Binding-site contacts:
Ligand atom C10 contacts residue ARG71 of chain 1.A at 3.8 Å.
Ligand atom C3 contacts residue TYR325 of chain 1.A at 3.5 Å (hydrophobic).
Ligand atom C11 contacts residue ILE141 of chain 1.A at 3.9 Å (hydrophobic).
Ligand atom O9 contacts residue ALA165 of chain 1.A at 3.4 Å.
Ligand atom P1 contacts residue ARG211 of chain 1.A at 4.2 Å.
Ligand atom O9 contacts residue ARG143 of chain 1.A at 3.5 Å (salt-bridge).
Ligand atom P1 contacts residue ARG290 of chain 1.A at 3.6 Å.
Ligand atom O4 contacts residue ASP70 of chain 1.A at 3.0 Å.
Ligand atom C9 contacts residue GLU195 of chain 1.A at 3.7 Å.
Ligand atom C4 contacts residue TYR325 of chain 1.A at 4.0 Å (hydrophobic).
Ligand atom O1P contacts residue ARG211 of chain 1.A at 3.0 Å (salt-bridge).
Ligand atom C6 contacts residue GLU196 of chain 1.A at 4.0 Å.
Ligand atom C11 contacts residue ARG143 of chain 1.A at 3.8 Å.
Ligand atom P1 contacts residue ARG37 of chain 1.A at 3.5 Å.
Ligand atom O1P contacts residue ARG37 of chain 1.A at 4.2 Å.
Ligand atom O2P contacts residue ARG37 of chain 1.A at 2.6 Å (salt-bridge).
Ligand atom C9 contacts residue ALA165 of chain 1.A at 3.7 Å (hydrophobic).
Ligand atom O6 contacts residue ARG211 of chain 1.A at 3.7 Å.
Ligand atom C4 contacts residue ASP70 of chain 1.A at 4.0 Å.
Ligand atom C2 contacts residue TYR325 of chain 1.A at 3.5 Å (hydrophobic).
Ligand atom C8 contacts residue ARG211 of chain 1.A at 4.0 Å.
Ligand atom P1 contacts residue TYR325 of chain 1.A at 3.7 Å.
Ligand atom O1P contacts residue TYR325 of chain 1.A at 3.2 Å (h-bond).
Ligand atom O8 contacts residue GLU195 of chain 1.A at 2.8 Å (salt-bridge).
Ligand atom O4 contacts residue GLU38 of chain 1.A at 3.8 Å.
Ligand atom C3 contacts residue ARG37 of chain 1.A at 3.7 Å.
Ligand atom C11 contacts residue TRP97 of chain 1.A at 3.9 Å (hydrophobic).
Ligand atom C3 contacts residue GLU38 of chain 1.A at 3.6 Å.
Ligand atom C6 contacts residue TYR325 of chain 1.A at 3.8 Å (hydrophobic).
Ligand atom O10 contacts residue ARG71 of chain 1.A at 2.7 Å (salt-bridge).
Ligand atom C11 contacts residue ARG71 of chain 1.A at 4.2 Å.
Ligand atom O2P contacts residue ARG290 of chain 1.A at 3.3 Å (salt-bridge).
Ligand atom C9 contacts residue ASN213 of chain 1.A at 4.0 Å.
Ligand atom O6 contacts residue TYR325 of chain 1.A at 3.2 Å (h-bond).
Ligand atom O1P contacts residue ARG290 of chain 1.A at 3.0 Å (salt-bridge).
Ligand atom O8 contacts residue ARG211 of chain 1.A at 4.0 Å.
Ligand atom O9 contacts residue GLU195 of chain 1.A at 2.5 Å (salt-bridge).
Ligand atom C3 contacts residue ASP70 of chain 1.A at 3.6 Å.
Ligand atom C8 contacts residue GLU195 of chain 1.A at 3.7 Å.
Ligand atom C4 contacts residue GLU38 of chain 1.A at 4.0 Å.

This small molecule binds to this protein.
Small molecule (SMILES): CC(=O)N[C@H]1[C@H]([C@H](O)[C@H](O)CO)O[C@@H](P(=O)(O)O)C[C@@H]1O

Sequence of chain 1.A:
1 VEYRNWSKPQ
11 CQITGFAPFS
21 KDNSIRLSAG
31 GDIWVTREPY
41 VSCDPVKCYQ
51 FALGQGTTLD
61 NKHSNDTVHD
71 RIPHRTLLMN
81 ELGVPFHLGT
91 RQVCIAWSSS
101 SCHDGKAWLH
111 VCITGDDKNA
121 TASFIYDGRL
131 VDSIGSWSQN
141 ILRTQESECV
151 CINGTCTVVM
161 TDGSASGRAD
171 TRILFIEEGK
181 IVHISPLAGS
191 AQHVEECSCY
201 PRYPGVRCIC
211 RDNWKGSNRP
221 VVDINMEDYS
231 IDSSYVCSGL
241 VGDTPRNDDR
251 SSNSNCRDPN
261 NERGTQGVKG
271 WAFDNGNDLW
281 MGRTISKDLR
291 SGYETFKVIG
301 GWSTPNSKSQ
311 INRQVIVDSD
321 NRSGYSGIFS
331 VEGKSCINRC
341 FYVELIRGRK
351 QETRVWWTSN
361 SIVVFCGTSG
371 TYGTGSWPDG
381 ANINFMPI